Sequence of chain 1.F:
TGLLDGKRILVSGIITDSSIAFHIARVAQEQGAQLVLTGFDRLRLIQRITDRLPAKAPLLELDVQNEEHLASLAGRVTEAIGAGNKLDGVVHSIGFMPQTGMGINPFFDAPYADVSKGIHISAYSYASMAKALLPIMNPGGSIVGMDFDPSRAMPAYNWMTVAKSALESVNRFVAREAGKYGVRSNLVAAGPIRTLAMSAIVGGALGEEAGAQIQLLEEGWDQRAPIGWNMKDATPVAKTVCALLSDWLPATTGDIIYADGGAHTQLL

A protein and the small-molecule ligand that binds it are described below.
Small molecule (SMILES): N#Cc1ccccc1Oc1ccc(Cn2cc(C3CCCCC3)nn2)cc1O

Binding-site contacts:
Ligand atom NAS contacts residue ILE222 of chain 1.F at 3.3 Å.
Ligand atom CAK contacts residue ILE222 of chain 1.F at 3.6 Å (hydrophobic).
Ligand atom CAU contacts residue NAD1 of chain 1.S at 3.4 Å.
Ligand atom CAV contacts residue NAD1 of chain 1.S at 3.1 Å.
Ligand atom OAT contacts residue NAD1 of chain 1.S at 3.2 Å (h-bond).
Ligand atom NAA contacts residue ALA218 of chain 1.F at 3.7 Å.
Ligand atom CAP contacts residue PRO176 of chain 1.F at 3.7 Å (hydrophobic).
Ligand atom CAK contacts residue PHE169 of chain 1.F at 3.5 Å (hydrophobic).
Ligand atom CAY contacts residue NAD1 of chain 1.S at 3.5 Å.
Ligand atom NAS contacts residue GLN234 of chain 1.F at 3.7 Å.
Ligand atom CAP contacts residue MET175 of chain 1.F at 3.6 Å (hydrophobic).
Ligand atom OAB contacts residue TYR178 of chain 1.F at 2.5 Å (h-bond).
Ligand atom CAD contacts residue MET181 of chain 1.F at 3.6 Å (hydrophobic).
Ligand atom CAE contacts residue MET181 of chain 1.F at 3.6 Å (hydrophobic).
Ligand atom CAQ contacts residue NAD1 of chain 1.S at 3.1 Å.
Ligand atom CAI contacts residue MET219 of chain 1.F at 3.6 Å (hydrophobic).
Ligand atom CAZ contacts residue NAD1 of chain 1.S at 3.6 Å.
Ligand atom CAJ contacts residue TYR178 of chain 1.F at 3.5 Å (hydrophobic).
Ligand atom NAR contacts residue ILE222 of chain 1.F at 3.4 Å.
Ligand atom OAT contacts residue ALA218 of chain 1.F at 3.5 Å.
Ligand atom CAJ contacts residue NAD1 of chain 1.S at 3.5 Å.
Ligand atom CAW contacts residue ALA218 of chain 1.F at 3.6 Å (hydrophobic).
Ligand atom CAC contacts residue GLY116 of chain 1.F at 3.6 Å.
Ligand atom CAH contacts residue NAD1 of chain 1.S at 3.1 Å.
Ligand atom CAC contacts residue NAD1 of chain 1.S at 3.6 Å.
Ligand atom NAR contacts residue GLN234 of chain 1.F at 3.2 Å (h-bond).
Ligand atom CAI contacts residue NAD1 of chain 1.S at 3.6 Å.
Ligand atom OAB contacts residue NAD1 of chain 1.S at 2.5 Å (h-bond).
Ligand atom NBB contacts residue ILE222 of chain 1.F at 3.5 Å.
Ligand atom CAF contacts residue PHE117 of chain 1.F at 3.7 Å (hydrophobic).
Ligand atom CAC contacts residue ALA218 of chain 1.F at 3.5 Å (hydrophobic).
Ligand atom CAZ contacts residue ALA218 of chain 1.F at 3.6 Å (hydrophobic).
Ligand atom CAH contacts residue MET219 of chain 1.F at 3.7 Å (hydrophobic).
Ligand atom CAU contacts residue TYR178 of chain 1.F at 3.4 Å (hydrophobic).
Ligand atom NAA contacts residue NAD1 of chain 1.S at 3.3 Å.
Ligand atom CAH contacts residue ILE222 of chain 1.F at 3.5 Å (hydrophobic).
Ligand atom CAF contacts residue MET181 of chain 1.F at 3.6 Å (hydrophobic).
Ligand atom CAX contacts residue ILE222 of chain 1.F at 3.6 Å (hydrophobic).
Ligand atom NAA contacts residue GLY116 of chain 1.F at 3.2 Å.
Ligand atom CAE contacts residue MET123 of chain 1.F at 3.6 Å (hydrophobic).